Binding-site contacts:
Ligand atom C2 contacts residue SER163 of chain 1.A at 3.7 Å.
Ligand atom C7 contacts residue LEU165 of chain 1.A at 3.8 Å (hydrophobic).
Ligand atom C4 contacts residue GLY164 of chain 1.A at 3.0 Å.
Ligand atom C4 contacts residue SER163 of chain 1.A at 3.5 Å.
Ligand atom C6 contacts residue GLY164 of chain 1.A at 4.4 Å.
Ligand atom C9 contacts residue LEU165 of chain 1.A at 4.2 Å (hydrophobic).
Ligand atom N8 contacts residue LEU165 of chain 1.A at 3.5 Å.
Ligand atom C5 contacts residue LEU165 of chain 1.A at 4.0 Å (hydrophobic).
Ligand atom C1 contacts residue LEU165 of chain 1.A at 4.5 Å (hydrophobic).
Ligand atom C3 contacts residue GLY164 of chain 1.A at 3.9 Å.
Ligand atom C6 contacts residue LEU165 of chain 1.A at 3.9 Å (hydrophobic).
Ligand atom C5 contacts residue SER163 of chain 1.A at 4.3 Å.
Ligand atom C3 contacts residue SER163 of chain 1.A at 3.1 Å.
Ligand atom C4 contacts residue LEU165 of chain 1.A at 4.0 Å (hydrophobic).
Ligand atom C5 contacts residue GLY164 of chain 1.A at 3.1 Å.

Sequence of chain 1.A:
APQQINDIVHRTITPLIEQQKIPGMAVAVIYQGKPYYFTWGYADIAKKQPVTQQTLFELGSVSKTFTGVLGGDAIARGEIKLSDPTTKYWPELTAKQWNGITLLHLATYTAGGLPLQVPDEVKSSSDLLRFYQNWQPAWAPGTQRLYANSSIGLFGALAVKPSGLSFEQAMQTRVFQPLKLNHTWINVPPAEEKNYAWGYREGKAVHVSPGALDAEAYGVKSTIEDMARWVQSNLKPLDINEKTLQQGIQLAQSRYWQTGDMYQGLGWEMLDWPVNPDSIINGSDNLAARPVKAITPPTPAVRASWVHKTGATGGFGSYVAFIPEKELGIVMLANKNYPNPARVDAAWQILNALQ

A protein and the small-molecule ligand that binds it are described below.
Small molecule (SMILES): O=C(O)c1c[nH]c(-c2ccccc2)n1